This protein binds this small molecule.
Small molecule (SMILES): CC(=O)N[C@H]1[C@H](O[C@H]2[C@H](O)[C@@H](NC(C)=O)CO[C@@H]2CO)O[C@H](CO)[C@@H](O)[C@@H]1O

Binding-site contacts:
Ligand atom C3 contacts residue TYR238 of chain 1.A at 4.1 Å (hydrophobic).
Ligand atom C8 contacts residue LEU395 of chain 1.A at 4.5 Å (hydrophobic).
Ligand atom C4 contacts residue ASN397 of chain 1.A at 4.2 Å.
Ligand atom C8 contacts residue SER394 of chain 1.A at 3.4 Å.
Ligand atom C4 contacts residue TYR238 of chain 1.A at 3.8 Å (hydrophobic).
Ligand atom N2 contacts residue TYR238 of chain 1.A at 4.1 Å.
Ligand atom O7 contacts residue TYR238 of chain 1.A at 3.8 Å.
Ligand atom C5 contacts residue ASN397 of chain 1.A at 3.7 Å.
Ligand atom N2 contacts residue SER396 of chain 1.A at 3.8 Å.
Ligand atom O5 contacts residue TYR238 of chain 1.A at 4.3 Å.
Ligand atom C7 contacts residue SER396 of chain 1.A at 3.8 Å.
Ligand atom O7 contacts residue ASN397 of chain 1.A at 4.2 Å.
Ligand atom C8 contacts residue ARG398 of chain 1.A at 4.0 Å.
Ligand atom C2 contacts residue TYR238 of chain 1.A at 4.1 Å (hydrophobic).
Ligand atom C7 contacts residue ASN397 of chain 1.A at 3.7 Å.
Ligand atom C1 contacts residue TYR238 of chain 1.A at 3.6 Å (hydrophobic).
Ligand atom N2 contacts residue ASN397 of chain 1.A at 2.9 Å (h-bond).
Ligand atom C3 contacts residue ASN397 of chain 1.A at 3.8 Å.
Ligand atom O4 contacts residue TYR238 of chain 1.A at 4.2 Å.
Ligand atom C8 contacts residue SER396 of chain 1.A at 3.5 Å.
Ligand atom O7 contacts residue GLU363 of chain 1.A at 3.8 Å.
Ligand atom O3 contacts residue TYR238 of chain 1.A at 3.4 Å.
Ligand atom C1 contacts residue ASN397 of chain 1.A at 1.4 Å.
Ligand atom C2 contacts residue ASN397 of chain 1.A at 2.4 Å.
Ligand atom O5 contacts residue ASN397 of chain 1.A at 2.4 Å (h-bond).
Ligand atom C5 contacts residue TYR238 of chain 1.A at 4.3 Å (hydrophobic).

Sequence of chain 1.A:
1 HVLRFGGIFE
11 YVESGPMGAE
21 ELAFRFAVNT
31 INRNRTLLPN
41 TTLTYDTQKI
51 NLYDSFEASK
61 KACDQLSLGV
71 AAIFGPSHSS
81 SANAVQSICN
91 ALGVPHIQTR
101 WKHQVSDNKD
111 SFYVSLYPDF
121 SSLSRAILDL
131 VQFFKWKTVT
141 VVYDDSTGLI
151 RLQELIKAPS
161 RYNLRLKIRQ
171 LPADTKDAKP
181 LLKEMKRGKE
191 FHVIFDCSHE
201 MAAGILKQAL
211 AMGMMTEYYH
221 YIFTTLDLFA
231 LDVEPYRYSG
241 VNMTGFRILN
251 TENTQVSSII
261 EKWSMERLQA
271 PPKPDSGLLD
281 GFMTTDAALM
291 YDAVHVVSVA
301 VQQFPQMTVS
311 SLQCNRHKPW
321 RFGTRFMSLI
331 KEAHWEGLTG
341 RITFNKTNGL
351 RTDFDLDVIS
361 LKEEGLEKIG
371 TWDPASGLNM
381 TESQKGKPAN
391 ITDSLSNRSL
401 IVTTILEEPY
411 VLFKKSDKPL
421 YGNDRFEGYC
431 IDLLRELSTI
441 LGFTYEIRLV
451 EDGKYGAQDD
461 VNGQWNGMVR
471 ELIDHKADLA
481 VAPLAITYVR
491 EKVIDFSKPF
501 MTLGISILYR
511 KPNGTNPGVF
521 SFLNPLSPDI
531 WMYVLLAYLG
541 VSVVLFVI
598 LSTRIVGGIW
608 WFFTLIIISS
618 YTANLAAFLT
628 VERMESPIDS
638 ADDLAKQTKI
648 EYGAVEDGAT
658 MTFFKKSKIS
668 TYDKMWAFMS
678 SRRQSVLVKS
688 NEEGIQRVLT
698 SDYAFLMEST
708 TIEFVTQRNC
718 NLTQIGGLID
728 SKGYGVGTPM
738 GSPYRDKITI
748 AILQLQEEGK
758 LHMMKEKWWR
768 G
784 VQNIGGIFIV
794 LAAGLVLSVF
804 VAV